Sequence of chain 1.KA:
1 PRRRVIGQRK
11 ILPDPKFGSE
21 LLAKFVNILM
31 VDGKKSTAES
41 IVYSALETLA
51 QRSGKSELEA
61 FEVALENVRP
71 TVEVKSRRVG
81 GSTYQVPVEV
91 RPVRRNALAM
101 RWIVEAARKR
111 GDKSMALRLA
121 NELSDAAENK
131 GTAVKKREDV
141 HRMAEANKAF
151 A

This small molecule binds to this protein.
Small molecule (SMILES): Nc1ccn([C@@H]2O[C@H](CO[P](=O)(O)O[C@H]3[C@@H](O)[C@H](n4ccc(=O)[nH]c4=O)O[C@@H]3CO[P](=O)(O)O[C@H]3[C@@H](O)[C@H](n4ccc(=O)[nH]c4=O)O[C@@H]3CO[P](=O)(O)O[C@H]3[C@@H](O)[C@H](n4ccc(N)nc4=O)O[C@@H]3CO[P](=O)(O)O[C@H]3[C@@H](O)[C@H](n4ccc(=O)[nH]c4=O)O[C@@H]3CO[P](=O)(O)O[C@H]3[C@@H](O)[C@H](n4ccc(=O)[nH]c4=O)O[C@@H]3COP(=O)=O)[C@@H](O[P](=O)(O)OC[C@H]3O[C@@H](n4ccc(=O)[nH]c4=O)[C@H](O)[C@@H]3O[P](=O)(O)OC[C@H]3O[C@@H](n4cnc5c(N)ncnc54)[C@H](O)[C@@H]3O[P](=O)(O)OC[C@H]3O[C@@H](n4cnc5c(N)ncnc54)[C@H](O)[C@@H]3O)[C@H]2O)c(=O)n1

Sequence of chain 1.BB:
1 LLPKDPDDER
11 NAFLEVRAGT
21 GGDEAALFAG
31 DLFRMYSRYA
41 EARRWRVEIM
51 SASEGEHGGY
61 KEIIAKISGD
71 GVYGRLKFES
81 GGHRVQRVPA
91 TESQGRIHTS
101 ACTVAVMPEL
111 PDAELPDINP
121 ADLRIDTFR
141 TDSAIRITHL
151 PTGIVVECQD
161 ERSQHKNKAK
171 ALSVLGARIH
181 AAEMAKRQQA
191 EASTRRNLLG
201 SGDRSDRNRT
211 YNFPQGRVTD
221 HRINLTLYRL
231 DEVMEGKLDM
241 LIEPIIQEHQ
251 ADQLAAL

Binding-site contacts:
Ligand atom N3 contacts residue SER82 of chain 1.KA at 4.1 Å.
Ligand atom C6 contacts residue GLY81 of chain 1.KA at 4.2 Å.
Ligand atom C4 contacts residue SER82 of chain 1.KA at 3.9 Å.
Ligand atom C5' contacts residue ARG96 of chain 1.BB at 4.2 Å.
Ligand atom C4' contacts residue ARG96 of chain 1.BB at 4.3 Å.
Ligand atom N9 contacts residue HIS98 of chain 1.BB at 3.9 Å.
Ligand atom C1' contacts residue HIS98 of chain 1.BB at 4.1 Å.
Ligand atom C4 contacts residue HIS98 of chain 1.BB at 4.0 Å.
Ligand atom OP2 contacts residue GLY81 of chain 1.KA at 3.4 Å.
Ligand atom C6 contacts residue GLU92 of chain 1.BB at 3.1 Å.
Ligand atom N7 contacts residue ILE97 of chain 1.BB at 3.3 Å.
Ligand atom OP1 contacts residue ARG96 of chain 1.BB at 4.1 Å.
Ligand atom C8 contacts residue HIS98 of chain 1.BB at 3.1 Å.
Ligand atom C5 contacts residue HIS98 of chain 1.BB at 3.5 Å.
Ligand atom N1 contacts residue SER82 of chain 1.KA at 4.2 Å.
Ligand atom P contacts residue ARG96 of chain 1.BB at 3.9 Å.
Ligand atom N6 contacts residue GLU92 of chain 1.BB at 2.7 Å (salt-bridge).
Ligand atom C5 contacts residue SER82 of chain 1.KA at 3.7 Å.
Ligand atom P contacts residue GLY81 of chain 1.KA at 3.8 Å.
Ligand atom O4 contacts residue GLY81 of chain 1.KA at 3.6 Å.
Ligand atom C5 contacts residue GLU92 of chain 1.BB at 3.9 Å.
Ligand atom C5 contacts residue GLY21 of chain 1.BB at 4.2 Å.
Ligand atom C5 contacts residue ILE97 of chain 1.BB at 4.3 Å (hydrophobic).
Ligand atom C2 contacts residue GLU92 of chain 1.BB at 4.3 Å.
Ligand atom N6 contacts residue THR91 of chain 1.BB at 4.0 Å.
Ligand atom C5' contacts residue ILE97 of chain 1.BB at 4.1 Å (hydrophobic).
Ligand atom C6 contacts residue SER82 of chain 1.KA at 3.9 Å.
Ligand atom C3' contacts residue ARG96 of chain 1.BB at 3.4 Å.
Ligand atom C5 contacts residue GLY81 of chain 1.KA at 3.2 Å.
Ligand atom OP2 contacts residue ARG96 of chain 1.BB at 2.7 Å (salt-bridge).
Ligand atom C8 contacts residue ILE97 of chain 1.BB at 4.0 Å (hydrophobic).
Ligand atom O4 contacts residue PRO89 of chain 1.BB at 3.9 Å.
Ligand atom C2 contacts residue SER82 of chain 1.KA at 4.3 Å.
Ligand atom N1 contacts residue GLU92 of chain 1.BB at 3.3 Å (salt-bridge).
Ligand atom N7 contacts residue PRO89 of chain 1.BB at 4.0 Å.
Ligand atom O3' contacts residue ARG96 of chain 1.BB at 3.2 Å (salt-bridge).
Ligand atom C4 contacts residue GLY81 of chain 1.KA at 3.7 Å.
Ligand atom N7 contacts residue HIS98 of chain 1.BB at 3.5 Å.
Ligand atom N6 contacts residue PRO89 of chain 1.BB at 4.0 Å.
Ligand atom O4 contacts residue HIS98 of chain 1.BB at 3.7 Å.